Binding-site contacts:
Ligand atom C7 contacts residue CYS182 of chain 1.B at 4.2 Å (hydrophobic).
Ligand atom O7 contacts residue PHE185 of chain 1.B at 3.5 Å.
Ligand atom C5 contacts residue ASN181 of chain 1.B at 3.7 Å.
Ligand atom C4 contacts residue TYR157 of chain 1.B at 3.8 Å (hydrophobic).
Ligand atom C1 contacts residue TYR157 of chain 1.B at 3.9 Å (hydrophobic).
Ligand atom C3 contacts residue ASN181 of chain 1.B at 3.8 Å.
Ligand atom O3 contacts residue TYR157 of chain 1.B at 3.5 Å.
Ligand atom C5 contacts residue TYR157 of chain 1.B at 3.8 Å (hydrophobic).
Ligand atom C1 contacts residue ASN181 of chain 1.B at 1.4 Å.
Ligand atom N2 contacts residue CYS182 of chain 1.B at 3.9 Å.
Ligand atom C2 contacts residue TYR157 of chain 1.B at 4.4 Å (hydrophobic).
Ligand atom C4 contacts residue ASN181 of chain 1.B at 4.3 Å.
Ligand atom C3 contacts residue TYR157 of chain 1.B at 4.0 Å (hydrophobic).
Ligand atom C8 contacts residue CYS182 of chain 1.B at 4.0 Å (hydrophobic).
Ligand atom C7 contacts residue PHE185 of chain 1.B at 4.4 Å (hydrophobic).
Ligand atom C4 contacts residue TYR157 of chain 1.B at 4.4 Å (hydrophobic).
Ligand atom O7 contacts residue TYR157 of chain 1.B at 3.9 Å.
Ligand atom C5 contacts residue TYR157 of chain 1.B at 3.9 Å (hydrophobic).
Ligand atom C1 contacts residue TYR157 of chain 1.B at 3.8 Å (hydrophobic).
Ligand atom C6 contacts residue TYR157 of chain 1.B at 4.2 Å (hydrophobic).
Ligand atom C2 contacts residue TYR157 of chain 1.B at 3.5 Å (hydrophobic).
Ligand atom C2 contacts residue ASN181 of chain 1.B at 2.4 Å.
Ligand atom C6 contacts residue TYR157 of chain 1.B at 4.0 Å (hydrophobic).
Ligand atom O5 contacts residue ASN181 of chain 1.B at 2.4 Å (h-bond).
Ligand atom O6 contacts residue TYR157 of chain 1.B at 3.6 Å.
Ligand atom C8 contacts residue TYR157 of chain 1.B at 4.2 Å (hydrophobic).
Ligand atom C7 contacts residue ASN181 of chain 1.B at 3.1 Å.
Ligand atom O7 contacts residue ASN181 of chain 1.B at 2.8 Å (h-bond).
Ligand atom C8 contacts residue ASN181 of chain 1.B at 4.4 Å.
Ligand atom O4 contacts residue TYR157 of chain 1.B at 3.5 Å.
Ligand atom C3 contacts residue TYR157 of chain 1.B at 3.6 Å (hydrophobic).
Ligand atom C1 contacts residue SER159 of chain 1.B at 4.4 Å.
Ligand atom O6 contacts residue SER159 of chain 1.B at 4.3 Å.
Ligand atom O5 contacts residue TYR157 of chain 1.B at 3.4 Å.
Ligand atom C8 contacts residue PHE185 of chain 1.B at 4.3 Å (hydrophobic).
Ligand atom O5 contacts residue TYR157 of chain 1.B at 4.2 Å.
Ligand atom N2 contacts residue ASN181 of chain 1.B at 2.8 Å (h-bond).

Sequence of chain 1.B:
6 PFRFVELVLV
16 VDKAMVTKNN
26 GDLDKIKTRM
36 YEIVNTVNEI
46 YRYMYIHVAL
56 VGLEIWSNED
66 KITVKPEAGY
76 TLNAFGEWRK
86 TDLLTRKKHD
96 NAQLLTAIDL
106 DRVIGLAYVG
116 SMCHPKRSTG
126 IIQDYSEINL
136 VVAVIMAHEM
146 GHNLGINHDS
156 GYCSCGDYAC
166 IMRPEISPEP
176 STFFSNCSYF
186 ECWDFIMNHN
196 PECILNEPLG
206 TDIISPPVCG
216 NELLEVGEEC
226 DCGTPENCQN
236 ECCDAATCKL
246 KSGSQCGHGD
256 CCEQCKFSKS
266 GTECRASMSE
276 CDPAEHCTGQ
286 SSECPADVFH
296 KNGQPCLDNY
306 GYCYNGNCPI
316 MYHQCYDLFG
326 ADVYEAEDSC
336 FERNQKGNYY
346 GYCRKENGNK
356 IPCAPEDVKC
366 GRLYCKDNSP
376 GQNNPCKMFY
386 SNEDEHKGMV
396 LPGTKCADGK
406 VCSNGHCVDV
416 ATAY

The small molecule below binds the protein below.
Small molecule (SMILES): CC(=O)N[C@H]1[C@H](O[C@H]2[C@H](O)[C@@H](NC(C)=O)CO[C@@H]2CO)O[C@H](CO)[C@@H](O[C@@H]2O[C@H](CO[C@H]3O[C@H](CO)[C@@H](O)[C@H](O)[C@@H]3O)[C@@H](O[C@@H]3O[C@H](CO)[C@@H](O)[C@H](O)[C@H]3NC(C)=O)[C@H](O[C@H]3O[C@H](CO)[C@@H](O)[C@H](O)[C@@H]3O)[C@@H]2O)[C@@H]1O